The small molecule below binds the protein below.
Small molecule (SMILES): CC(=O)N[C@H]1[C@H](O[C@H]2[C@H](O)[C@@H](NC(C)=O)CO[C@@H]2CO[C@@H]2O[C@@H](C)[C@@H](O)[C@@H](O)[C@@H]2O)O[C@H](CO)[C@@H](O[C@@H]2O[C@H](CO)[C@@H](O)[C@H](O)[C@@H]2O)[C@@H]1O

Binding-site contacts:
Ligand atom C7 contacts residue PRO305 of chain 49.E at 4.3 Å (hydrophobic).
Ligand atom C8 contacts residue PRO305 of chain 49.E at 2.9 Å (hydrophobic).
Ligand atom O5 contacts residue ASN307 of chain 49.E at 2.3 Å (h-bond).
Ligand atom C2 contacts residue ASN307 of chain 49.E at 2.5 Å.
Ligand atom C3 contacts residue ASN307 of chain 49.E at 3.8 Å.
Ligand atom C7 contacts residue ASN307 of chain 49.E at 4.1 Å.
Ligand atom C8 contacts residue ILE306 of chain 49.E at 3.7 Å (hydrophobic).
Ligand atom N2 contacts residue ASN307 of chain 49.E at 3.0 Å (h-bond).
Ligand atom O6 contacts residue GLN328 of chain 49.E at 4.3 Å.
Ligand atom C8 contacts residue ASN307 of chain 49.E at 4.5 Å.
Ligand atom C1 contacts residue ASN307 of chain 49.E at 1.4 Å.
Ligand atom C5 contacts residue ASN307 of chain 49.E at 3.6 Å.
Ligand atom C4 contacts residue ASN307 of chain 49.E at 4.2 Å.

Sequence of chain 49.E:
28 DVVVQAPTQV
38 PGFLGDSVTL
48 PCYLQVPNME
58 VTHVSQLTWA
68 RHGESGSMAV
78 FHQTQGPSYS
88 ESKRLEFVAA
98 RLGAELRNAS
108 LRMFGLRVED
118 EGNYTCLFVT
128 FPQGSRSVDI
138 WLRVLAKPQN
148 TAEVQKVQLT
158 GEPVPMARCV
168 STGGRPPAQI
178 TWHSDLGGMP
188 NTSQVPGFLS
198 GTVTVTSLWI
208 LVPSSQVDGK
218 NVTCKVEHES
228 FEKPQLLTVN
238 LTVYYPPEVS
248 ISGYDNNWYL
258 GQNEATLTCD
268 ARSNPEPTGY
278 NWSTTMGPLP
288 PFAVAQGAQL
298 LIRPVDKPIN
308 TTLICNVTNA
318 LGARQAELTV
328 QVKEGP